Binding-site contacts:
Ligand atom N4 contacts residue HIS223 of chain 1.A at 2.8 Å (h-bond).
Ligand atom C7 contacts residue ASP97 of chain 1.A at 3.2 Å.
Ligand atom O71 contacts residue CD1 of chain 1.F at 3.0 Å.
Ligand atom O32 contacts residue GLY192 of chain 1.A at 3.6 Å.
Ligand atom C6 contacts residue FPM1 of chain 1.C at 0.6 Å.
Ligand atom C62 contacts residue FPM1 of chain 1.C at 0.9 Å.
Ligand atom C3 contacts residue CD1 of chain 1.F at 2.7 Å.
Ligand atom O72 contacts residue CD1 of chain 1.F at 3.3 Å.
Ligand atom C2 contacts residue FPM1 of chain 1.C at 0.6 Å.
Ligand atom C3 contacts residue HIS223 of chain 1.A at 3.1 Å.
Ligand atom S1 contacts residue FPM1 of chain 1.C at 0.9 Å (h-bond).
Ligand atom C7 contacts residue CD1 of chain 1.E at 3.5 Å.
Ligand atom O62 contacts residue FPM1 of chain 1.C at 1.7 Å (h-bond).
Ligand atom N4 contacts residue CD1 of chain 1.F at 1.9 Å.
Ligand atom C7 contacts residue FPM1 of chain 1.C at 1.4 Å.
Ligand atom O72 contacts residue CD1 of chain 1.E at 2.9 Å.
Ligand atom O31 contacts residue LYS184 of chain 1.A at 2.7 Å (salt-bridge).
Ligand atom C61 contacts residue TRP66 of chain 1.A at 3.2 Å (hydrophobic).
Ligand atom O72 contacts residue HIS95 of chain 1.A at 3.4 Å (h-bond).
Ligand atom O32 contacts residue ASN193 of chain 1.A at 3.0 Å (h-bond).
Ligand atom O71 contacts residue FPM1 of chain 1.C at 1.9 Å.
Ligand atom O62 contacts residue TRP66 of chain 1.A at 3.3 Å.
Ligand atom O32 contacts residue FPM1 of chain 1.C at 0.6 Å (h-bond).
Ligand atom O71 contacts residue CD1 of chain 1.E at 3.3 Å.
Ligand atom C61 contacts residue FPM1 of chain 1.C at 0.8 Å.
Ligand atom O72 contacts residue FPM1 of chain 1.C at 0.7 Å (h-bond).
Ligand atom O32 contacts residue LYS184 of chain 1.A at 3.1 Å (salt-bridge).
Ligand atom C31 contacts residue CD1 of chain 1.F at 3.0 Å.
Ligand atom C7 contacts residue CD1 of chain 1.F at 3.0 Å.
Ligand atom C3 contacts residue FPM1 of chain 1.C at 0.6 Å.
Ligand atom C31 contacts residue HIS223 of chain 1.A at 3.3 Å.
Ligand atom O31 contacts residue FPM1 of chain 1.C at 1.0 Å (h-bond).
Ligand atom C5 contacts residue FPM1 of chain 1.C at 0.8 Å.
Ligand atom O31 contacts residue CD1 of chain 1.F at 2.7 Å.
Ligand atom C31 contacts residue LYS184 of chain 1.A at 3.3 Å.
Ligand atom O31 contacts residue HIS223 of chain 1.A at 2.6 Å.
Ligand atom C5 contacts residue CD1 of chain 1.F at 3.0 Å.
Ligand atom O71 contacts residue ASP97 of chain 1.A at 2.0 Å (salt-bridge).
Ligand atom N4 contacts residue FPM1 of chain 1.C at 1.1 Å (h-bond).
Ligand atom C31 contacts residue FPM1 of chain 1.C at 0.6 Å.

The protein below binds the small molecule below.
Small molecule (SMILES): C[C@@H](O)[C@@H](C(=O)O)[C@@H]1NC(C(=O)O)=C([C@H]2CCCO2)S1

Sequence of chain 1.A:
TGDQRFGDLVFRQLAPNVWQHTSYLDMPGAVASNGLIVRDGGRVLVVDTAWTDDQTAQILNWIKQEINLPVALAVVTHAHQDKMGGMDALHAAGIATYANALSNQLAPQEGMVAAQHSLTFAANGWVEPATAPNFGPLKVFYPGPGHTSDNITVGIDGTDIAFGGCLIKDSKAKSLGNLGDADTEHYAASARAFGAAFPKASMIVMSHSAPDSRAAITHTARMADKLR